Binding-site contacts:
Ligand atom CB contacts residue ARG203 of chain 1.A at 3.9 Å.
Ligand atom N contacts residue HIS231 of chain 1.A at 4.0 Å.
Ligand atom NE1 contacts residue ASN111 of chain 1.A at 2.7 Å (h-bond).
Ligand atom C contacts residue ASN112 of chain 1.A at 3.9 Å.
Ligand atom CD1 contacts residue ASN111 of chain 1.A at 3.9 Å.
Ligand atom NE1 contacts residue ASN112 of chain 1.A at 3.4 Å.
Ligand atom CB contacts residue LEU1 of chain 1.B at 3.3 Å (hydrophobic).
Ligand atom CZ2 contacts residue ASN112 of chain 1.A at 4.2 Å.
Ligand atom CD1 contacts residue PHE130 of chain 1.A at 4.0 Å (hydrophobic).
Ligand atom N contacts residue ASN112 of chain 1.A at 3.3 Å (h-bond).
Ligand atom CG contacts residue LEU1 of chain 1.B at 4.0 Å (hydrophobic).
Ligand atom CE2 contacts residue ASN111 of chain 1.A at 3.4 Å.
Ligand atom NE1 contacts residue LEU202 of chain 1.A at 4.5 Å.
Ligand atom CD1 contacts residue ASN112 of chain 1.A at 3.3 Å.
Ligand atom N contacts residue LEU1 of chain 1.B at 1.3 Å.
Ligand atom CA contacts residue HIS231 of chain 1.A at 3.6 Å.
Ligand atom O contacts residue LEU1 of chain 1.B at 3.9 Å.
Ligand atom CE2 contacts residue PHE130 of chain 1.A at 4.3 Å (hydrophobic).
Ligand atom CB contacts residue LEU202 of chain 1.A at 3.6 Å (hydrophobic).
Ligand atom CD1 contacts residue LEU1 of chain 1.B at 4.1 Å (hydrophobic).
Ligand atom CE2 contacts residue ASN112 of chain 1.A at 3.6 Å.
Ligand atom O contacts residue HIS231 of chain 1.A at 3.9 Å.
Ligand atom CD2 contacts residue ASN112 of chain 1.A at 3.9 Å.
Ligand atom CG contacts residue LEU202 of chain 1.A at 3.7 Å (hydrophobic).
Ligand atom CH2 contacts residue PEG1 of chain 1.I at 3.9 Å.
Ligand atom CE2 contacts residue PEG1 of chain 1.I at 4.1 Å.
Ligand atom CA contacts residue LEU1 of chain 1.B at 2.4 Å (hydrophobic).
Ligand atom N contacts residue ARG203 of chain 1.A at 4.4 Å.
Ligand atom CA contacts residue ASN112 of chain 1.A at 4.3 Å.
Ligand atom O contacts residue ASN112 of chain 1.A at 3.0 Å (h-bond).
Ligand atom CG contacts residue ASN112 of chain 1.A at 3.9 Å.
Ligand atom OXT contacts residue ASP226 of chain 1.A at 4.5 Å.
Ligand atom CD1 contacts residue LEU202 of chain 1.A at 3.5 Å (hydrophobic).
Ligand atom CA contacts residue ARG203 of chain 1.A at 3.9 Å.
Ligand atom NE1 contacts residue PHE130 of chain 1.A at 3.5 Å.
Ligand atom CZ2 contacts residue ASN111 of chain 1.A at 3.4 Å.
Ligand atom C contacts residue HIS231 of chain 1.A at 3.5 Å.
Ligand atom CZ2 contacts residue PEG1 of chain 1.I at 3.7 Å.
Ligand atom C contacts residue LEU1 of chain 1.B at 3.6 Å (hydrophobic).
Ligand atom OXT contacts residue HIS231 of chain 1.A at 3.5 Å (h-bond).

A small-molecule ligand and the protein it binds are described below.
Small molecule (SMILES): N[C@@H](Cc1c[nH]c2ccccc12)C(=O)O

Sequence of chain 1.A:
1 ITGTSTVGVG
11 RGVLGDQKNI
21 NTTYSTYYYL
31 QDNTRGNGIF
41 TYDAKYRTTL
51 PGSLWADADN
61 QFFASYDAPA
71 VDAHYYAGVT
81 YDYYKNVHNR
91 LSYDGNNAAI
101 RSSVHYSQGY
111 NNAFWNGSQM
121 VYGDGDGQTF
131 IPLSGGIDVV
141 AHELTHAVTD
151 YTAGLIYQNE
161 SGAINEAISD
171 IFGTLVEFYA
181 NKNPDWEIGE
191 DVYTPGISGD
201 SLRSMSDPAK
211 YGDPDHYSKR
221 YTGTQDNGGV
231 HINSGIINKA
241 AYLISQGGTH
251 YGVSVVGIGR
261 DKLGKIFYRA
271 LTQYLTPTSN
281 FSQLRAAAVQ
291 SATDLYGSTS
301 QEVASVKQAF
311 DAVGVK